The small molecule below binds the protein below.
Small molecule (SMILES): O=c1[nH]c2cc(C(F)(F)F)c(N3CCOCC3)cc2n(CP(=O)(O)O)c1=O

Sequence of chain 1.D:
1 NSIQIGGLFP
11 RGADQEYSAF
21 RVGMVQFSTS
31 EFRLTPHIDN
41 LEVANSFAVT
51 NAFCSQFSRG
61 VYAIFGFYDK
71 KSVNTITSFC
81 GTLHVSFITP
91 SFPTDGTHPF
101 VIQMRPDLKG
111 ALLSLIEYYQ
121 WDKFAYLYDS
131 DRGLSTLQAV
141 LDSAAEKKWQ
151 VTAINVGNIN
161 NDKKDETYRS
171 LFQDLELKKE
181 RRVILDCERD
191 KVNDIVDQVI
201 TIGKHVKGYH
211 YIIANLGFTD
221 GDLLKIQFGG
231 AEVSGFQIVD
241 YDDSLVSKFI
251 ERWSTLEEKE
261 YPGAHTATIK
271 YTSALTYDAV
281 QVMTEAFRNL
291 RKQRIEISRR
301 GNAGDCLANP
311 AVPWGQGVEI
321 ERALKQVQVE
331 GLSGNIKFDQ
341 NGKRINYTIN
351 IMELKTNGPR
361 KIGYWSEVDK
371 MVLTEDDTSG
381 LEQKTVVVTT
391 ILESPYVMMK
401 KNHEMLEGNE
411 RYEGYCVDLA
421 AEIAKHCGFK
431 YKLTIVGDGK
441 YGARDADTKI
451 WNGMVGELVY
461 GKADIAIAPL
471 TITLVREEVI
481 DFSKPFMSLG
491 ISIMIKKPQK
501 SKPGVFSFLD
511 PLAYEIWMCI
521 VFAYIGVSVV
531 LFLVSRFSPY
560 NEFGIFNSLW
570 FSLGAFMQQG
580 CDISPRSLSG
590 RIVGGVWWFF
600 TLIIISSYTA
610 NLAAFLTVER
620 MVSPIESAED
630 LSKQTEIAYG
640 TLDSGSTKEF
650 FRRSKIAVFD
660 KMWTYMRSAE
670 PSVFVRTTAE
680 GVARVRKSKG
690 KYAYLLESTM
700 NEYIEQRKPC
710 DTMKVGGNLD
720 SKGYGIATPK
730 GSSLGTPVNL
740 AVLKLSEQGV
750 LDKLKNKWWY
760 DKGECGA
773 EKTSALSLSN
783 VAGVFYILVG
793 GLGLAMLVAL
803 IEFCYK

Binding-site contacts:
Ligand atom CAT contacts residue THR471 of chain 1.D at 3.7 Å.
Ligand atom CAZ contacts residue TYR723 of chain 1.D at 3.6 Å (hydrophobic).
Ligand atom OAA contacts residue ARG476 of chain 1.D at 3.8 Å.
Ligand atom CAS contacts residue TYR723 of chain 1.D at 4.0 Å (hydrophobic).
Ligand atom CAJ contacts residue TYR441 of chain 1.D at 3.9 Å (hydrophobic).
Ligand atom OAC contacts residue SER645 of chain 1.D at 2.5 Å (h-bond).
Ligand atom OAE contacts residue GLY644 of chain 1.D at 3.4 Å.
Ligand atom OAB contacts residue TYR441 of chain 1.D at 3.8 Å.
Ligand atom CAW contacts residue TYR441 of chain 1.D at 3.7 Å (hydrophobic).
Ligand atom FAF contacts residue TYR723 of chain 1.D at 3.3 Å.
Ligand atom NAP contacts residue PRO469 of chain 1.D at 3.0 Å (h-bond).
Ligand atom OAQ contacts residue THR677 of chain 1.D at 2.5 Å (h-bond).
Ligand atom FAH contacts residue GLU393 of chain 1.D at 3.4 Å.
Ligand atom OAC contacts residue GLY644 of chain 1.D at 3.7 Å.
Ligand atom CAJ contacts residue TYR723 of chain 1.D at 3.6 Å (hydrophobic).
Ligand atom CAV contacts residue TYR441 of chain 1.D at 4.0 Å (hydrophobic).
Ligand atom OAA contacts residue LEU470 of chain 1.D at 3.5 Å.
Ligand atom CAL contacts residue THR677 of chain 1.D at 3.3 Å.
Ligand atom PBA contacts residue SER645 of chain 1.D at 3.3 Å.
Ligand atom NAY contacts residue TYR441 of chain 1.D at 3.7 Å.
Ligand atom FAG contacts residue TYR723 of chain 1.D at 3.1 Å.
Ligand atom OAA contacts residue THR471 of chain 1.D at 2.8 Å (h-bond).
Ligand atom OAD contacts residue SER645 of chain 1.D at 3.0 Å (h-bond).
Ligand atom CAU contacts residue TYR441 of chain 1.D at 3.6 Å (hydrophobic).
Ligand atom OAE contacts residue SER645 of chain 1.D at 3.2 Å (h-bond).
Ligand atom OAA contacts residue PRO469 of chain 1.D at 3.8 Å.
Ligand atom CAT contacts residue PRO469 of chain 1.D at 3.8 Å (hydrophobic).
Ligand atom CAI contacts residue TYR441 of chain 1.D at 3.8 Å (hydrophobic).
Ligand atom CAJ contacts residue PRO469 of chain 1.D at 3.8 Å (hydrophobic).
Ligand atom NAP contacts residue THR471 of chain 1.D at 3.6 Å.
Ligand atom FAF contacts residue MET699 of chain 1.D at 3.5 Å.
Ligand atom NAP contacts residue TYR441 of chain 1.D at 3.7 Å.
Ligand atom CAV contacts residue PRO469 of chain 1.D at 3.8 Å (hydrophobic).
Ligand atom FAG contacts residue PRO469 of chain 1.D at 3.6 Å.
Ligand atom CAT contacts residue TYR441 of chain 1.D at 3.7 Å (hydrophobic).
Ligand atom CAL contacts residue GLU393 of chain 1.D at 3.9 Å.
Ligand atom FAH contacts residue TYR441 of chain 1.D at 3.6 Å.
Ligand atom OAA contacts residue TYR441 of chain 1.D at 3.8 Å.
Ligand atom CAK contacts residue THR677 of chain 1.D at 3.5 Å.
Ligand atom FAG contacts residue TYR396 of chain 1.D at 3.9 Å.